The small molecule below binds the protein below.
Small molecule (SMILES): CC(=O)N[C@@H]1[C@@H](O)[C@H](O)[C@@H](CO)O[C@H]1O

Binding-site contacts:
Ligand atom C8 contacts residue GLY203 of chain 1.B at 4.0 Å.
Ligand atom C3 contacts residue ASN202 of chain 1.B at 3.6 Å.
Ligand atom C7 contacts residue THR274 of chain 1.B at 4.0 Å.
Ligand atom C1 contacts residue ASN202 of chain 1.B at 1.4 Å.
Ligand atom O7 contacts residue THR274 of chain 1.B at 3.9 Å.
Ligand atom C8 contacts residue ASN202 of chain 1.B at 3.5 Å.
Ligand atom N2 contacts residue ASN272 of chain 1.B at 4.3 Å.
Ligand atom O7 contacts residue ASN202 of chain 1.B at 3.3 Å (h-bond).
Ligand atom C4 contacts residue ASN202 of chain 1.B at 4.0 Å.
Ligand atom C2 contacts residue ASN202 of chain 1.B at 2.2 Å.
Ligand atom C8 contacts residue ASN272 of chain 1.B at 4.0 Å.
Ligand atom O5 contacts residue LYS205 of chain 1.B at 3.3 Å.
Ligand atom C5 contacts residue LYS205 of chain 1.B at 4.5 Å.
Ligand atom N2 contacts residue ASN202 of chain 1.B at 2.7 Å (h-bond).
Ligand atom O5 contacts residue ASN202 of chain 1.B at 2.4 Å (h-bond).
Ligand atom C6 contacts residue LYS205 of chain 1.B at 4.5 Å.
Ligand atom N2 contacts residue THR204 of chain 1.B at 4.1 Å.
Ligand atom C1 contacts residue LYS205 of chain 1.B at 4.0 Å.
Ligand atom C7 contacts residue ASN202 of chain 1.B at 3.1 Å.
Ligand atom C1 contacts residue THR204 of chain 1.B at 4.0 Å.
Ligand atom O6 contacts residue LYS205 of chain 1.B at 4.0 Å.
Ligand atom C5 contacts residue ASN202 of chain 1.B at 3.6 Å.
Ligand atom C8 contacts residue THR274 of chain 1.B at 3.2 Å.
Ligand atom C8 contacts residue GLY273 of chain 1.B at 3.2 Å.

Sequence of chain 1.B:
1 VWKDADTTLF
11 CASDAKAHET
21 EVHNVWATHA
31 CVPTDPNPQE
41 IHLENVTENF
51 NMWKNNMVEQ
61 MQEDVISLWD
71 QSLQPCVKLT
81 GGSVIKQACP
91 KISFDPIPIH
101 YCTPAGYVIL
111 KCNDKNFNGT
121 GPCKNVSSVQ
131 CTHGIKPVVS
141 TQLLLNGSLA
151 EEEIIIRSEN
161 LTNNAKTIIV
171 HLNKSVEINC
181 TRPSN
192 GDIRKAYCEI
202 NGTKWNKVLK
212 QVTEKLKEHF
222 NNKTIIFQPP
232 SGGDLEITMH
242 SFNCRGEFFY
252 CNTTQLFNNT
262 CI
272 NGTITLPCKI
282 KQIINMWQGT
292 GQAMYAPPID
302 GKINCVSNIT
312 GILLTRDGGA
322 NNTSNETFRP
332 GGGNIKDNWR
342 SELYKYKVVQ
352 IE